The small molecule below binds the protein below.
Small molecule (SMILES): O=C1Nc2ccccc2/C1=C1/Nc2ccccc2/C1=N\OCC[C@@H](O)CO

Sequence of chain 1.A:
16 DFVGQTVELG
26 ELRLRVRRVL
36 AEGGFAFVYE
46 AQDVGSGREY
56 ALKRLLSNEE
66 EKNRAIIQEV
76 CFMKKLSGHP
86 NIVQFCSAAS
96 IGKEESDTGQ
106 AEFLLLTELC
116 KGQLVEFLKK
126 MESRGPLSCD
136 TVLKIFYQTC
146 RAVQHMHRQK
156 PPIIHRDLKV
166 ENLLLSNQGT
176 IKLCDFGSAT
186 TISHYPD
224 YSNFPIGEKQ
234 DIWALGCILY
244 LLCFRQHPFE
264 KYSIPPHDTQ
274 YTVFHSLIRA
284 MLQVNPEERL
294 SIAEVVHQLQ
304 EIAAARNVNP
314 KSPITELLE

Binding-site contacts:
Ligand atom CAI contacts residue LEU169 of chain 1.A at 3.7 Å (hydrophobic).
Ligand atom CAW contacts residue THR112 of chain 1.A at 3.5 Å.
Ligand atom NAH contacts residue CYS115 of chain 1.A at 3.9 Å.
Ligand atom NAU contacts residue ALA56 of chain 1.A at 3.1 Å.
Ligand atom NAH contacts residue LEU35 of chain 1.A at 3.9 Å.
Ligand atom CAF contacts residue GLY117 of chain 1.A at 3.7 Å.
Ligand atom NAU contacts residue GLU113 of chain 1.A at 3.1 Å (salt-bridge).
Ligand atom OAV contacts residue CYS115 of chain 1.A at 2.4 Å (h-bond).
Ligand atom CAF contacts residue LEU35 of chain 1.A at 3.9 Å (hydrophobic).
Ligand atom CAC contacts residue LEU35 of chain 1.A at 3.9 Å (hydrophobic).
Ligand atom OAV contacts residue ALA56 of chain 1.A at 3.5 Å.
Ligand atom CAT contacts residue LEU169 of chain 1.A at 3.6 Å (hydrophobic).
Ligand atom CAO contacts residue GLU166 of chain 1.A at 3.6 Å.
Ligand atom CAZ contacts residue CYS179 of chain 1.A at 3.9 Å (hydrophobic).
Ligand atom CBA contacts residue THR112 of chain 1.A at 3.2 Å.
Ligand atom NAU contacts residue THR112 of chain 1.A at 3.3 Å (h-bond).
Ligand atom CAT contacts residue ALA56 of chain 1.A at 3.2 Å (hydrophobic).
Ligand atom CAA contacts residue LEU35 of chain 1.A at 3.7 Å (hydrophobic).
Ligand atom CAT contacts residue GLU113 of chain 1.A at 3.6 Å.
Ligand atom OAV contacts residue GLU113 of chain 1.A at 3.3 Å (salt-bridge).
Ligand atom OAP contacts residue ASN167 of chain 1.A at 2.9 Å (h-bond).
Ligand atom CAE contacts residue LEU35 of chain 1.A at 3.9 Å (hydrophobic).
Ligand atom OAV contacts residue LEU114 of chain 1.A at 3.2 Å.
Ligand atom CAL contacts residue ALA36 of chain 1.A at 3.7 Å (hydrophobic).
Ligand atom CAL contacts residue VAL43 of chain 1.A at 3.9 Å (hydrophobic).
Ligand atom CAR contacts residue ALA56 of chain 1.A at 3.9 Å (hydrophobic).
Ligand atom CAO contacts residue ASN167 of chain 1.A at 3.6 Å.
Ligand atom CAY contacts residue CYS179 of chain 1.A at 4.0 Å (hydrophobic).
Ligand atom CAM contacts residue ALA36 of chain 1.A at 3.9 Å (hydrophobic).
Ligand atom OAQ contacts residue CYS179 of chain 1.A at 3.8 Å.
Ligand atom CAG contacts residue LEU169 of chain 1.A at 3.7 Å (hydrophobic).
Ligand atom CAS contacts residue LEU169 of chain 1.A at 3.7 Å (hydrophobic).
Ligand atom CAO contacts residue GLN118 of chain 1.A at 3.6 Å.
Ligand atom NAJ contacts residue LEU169 of chain 1.A at 3.9 Å.
Ligand atom OAK contacts residue ALA36 of chain 1.A at 3.5 Å.
Ligand atom CAB contacts residue GLY117 of chain 1.A at 3.9 Å.
Ligand atom CAW contacts residue ALA56 of chain 1.A at 3.7 Å (hydrophobic).
Ligand atom CAD contacts residue LEU35 of chain 1.A at 4.0 Å (hydrophobic).
Ligand atom CAT contacts residue CYS115 of chain 1.A at 3.6 Å (hydrophobic).
Ligand atom CAR contacts residue LEU169 of chain 1.A at 3.4 Å (hydrophobic).